Sequence of chain 60.A:
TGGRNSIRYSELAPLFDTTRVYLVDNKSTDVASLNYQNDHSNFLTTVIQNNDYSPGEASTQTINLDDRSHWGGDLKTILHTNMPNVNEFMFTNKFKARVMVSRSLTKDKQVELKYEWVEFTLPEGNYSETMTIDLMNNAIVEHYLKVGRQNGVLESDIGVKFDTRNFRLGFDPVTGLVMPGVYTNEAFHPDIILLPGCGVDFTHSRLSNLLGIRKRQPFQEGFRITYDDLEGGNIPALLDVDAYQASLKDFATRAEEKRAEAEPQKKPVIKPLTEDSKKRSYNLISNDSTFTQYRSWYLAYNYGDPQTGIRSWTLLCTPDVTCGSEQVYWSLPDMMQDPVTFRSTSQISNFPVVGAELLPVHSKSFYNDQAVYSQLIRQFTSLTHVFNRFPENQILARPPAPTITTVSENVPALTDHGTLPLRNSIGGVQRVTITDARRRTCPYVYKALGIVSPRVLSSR

A small-molecule ligand and the protein it binds are described below.
Small molecule (SMILES): CCCCCCCCCCCC[N+](C)(C)CCCS(=O)(=O)O

Binding-site contacts:
Ligand atom C3 contacts residue ASP229 of chain 60.A at 4.4 Å.
Ligand atom O2S contacts residue GLY222 of chain 60.A at 3.4 Å (h-bond).
Ligand atom C2 contacts residue ARG224 of chain 60.A at 4.0 Å.
Ligand atom O1S contacts residue GLY222 of chain 60.A at 3.0 Å (h-bond).
Ligand atom C2 contacts residue TRP374 of chain 60.A at 4.0 Å (hydrophobic).
Ligand atom C3 contacts residue TRP374 of chain 60.A at 4.0 Å (hydrophobic).
Ligand atom S1 contacts residue GLY222 of chain 60.A at 3.8 Å.
Ligand atom C1 contacts residue TRP374 of chain 60.A at 3.3 Å (hydrophobic).
Ligand atom N1 contacts residue TRP374 of chain 60.A at 3.5 Å.
Ligand atom S1 contacts residue TRP374 of chain 60.A at 4.4 Å.
Ligand atom S1 contacts residue LYS215 of chain 60.A at 4.1 Å.
Ligand atom O1S contacts residue TRP374 of chain 60.A at 4.0 Å.
Ligand atom O1S contacts residue PHE223 of chain 60.A at 3.2 Å.
Ligand atom O1S contacts residue LYS215 of chain 60.A at 3.9 Å.
Ligand atom O3S contacts residue ARG224 of chain 60.A at 3.8 Å.
Ligand atom C1 contacts residue ARG224 of chain 60.A at 4.1 Å.
Ligand atom O2S contacts residue LYS215 of chain 60.A at 3.1 Å (salt-bridge).
Ligand atom S1 contacts residue ARG224 of chain 60.A at 4.0 Å.
Ligand atom O1S contacts residue ARG224 of chain 60.A at 2.9 Å (salt-bridge).